Binding-site contacts:
Ligand atom C4 contacts residue ASN55 of chain 2.B at 3.9 Å.
Ligand atom C8 contacts residue GLY139 of chain 2.B at 4.0 Å.
Ligand atom C7 contacts residue CYS138 of chain 2.B at 4.4 Å (hydrophobic).
Ligand atom C1 contacts residue ASP140 of chain 2.B at 3.8 Å.
Ligand atom O6 contacts residue ASN55 of chain 2.B at 4.3 Å.
Ligand atom C1 contacts residue ASN55 of chain 2.B at 1.4 Å.
Ligand atom O3 contacts residue ASN55 of chain 2.B at 4.3 Å.
Ligand atom O7 contacts residue ASP140 of chain 2.B at 4.3 Å.
Ligand atom O7 contacts residue ASN55 of chain 2.B at 3.7 Å.
Ligand atom C3 contacts residue ASP140 of chain 2.B at 3.9 Å.
Ligand atom C8 contacts residue CYS138 of chain 2.B at 3.3 Å (hydrophobic).
Ligand atom C7 contacts residue GLY139 of chain 2.B at 4.3 Å.
Ligand atom C8 contacts residue ASP140 of chain 2.B at 3.0 Å.
Ligand atom C7 contacts residue ASN55 of chain 2.B at 3.3 Å.
Ligand atom C2 contacts residue ASP140 of chain 2.B at 3.5 Å.
Ligand atom C8 contacts residue ASN55 of chain 2.B at 4.4 Å.
Ligand atom N2 contacts residue ASP140 of chain 2.B at 2.4 Å (salt-bridge).
Ligand atom O5 contacts residue ASN55 of chain 2.B at 2.4 Å (h-bond).
Ligand atom C3 contacts residue ASN55 of chain 2.B at 3.4 Å.
Ligand atom C5 contacts residue ASN55 of chain 2.B at 3.6 Å.
Ligand atom C7 contacts residue ASP140 of chain 2.B at 3.1 Å.
Ligand atom C8 contacts residue GLN137 of chain 2.B at 3.4 Å.
Ligand atom C7 contacts residue GLN137 of chain 2.B at 4.3 Å.
Ligand atom C2 contacts residue ASN55 of chain 2.B at 2.0 Å.
Ligand atom C3 contacts residue GLY139 of chain 2.B at 4.5 Å.
Ligand atom O3 contacts residue GLY139 of chain 2.B at 3.9 Å.
Ligand atom N2 contacts residue ASN55 of chain 2.B at 2.5 Å (h-bond).

The small molecule below binds the protein below.
Small molecule (SMILES): CC(=O)N[C@@H]1[C@@H](O)[C@H](O)[C@@H](CO)O[C@H]1O

Sequence of chain 2.B:
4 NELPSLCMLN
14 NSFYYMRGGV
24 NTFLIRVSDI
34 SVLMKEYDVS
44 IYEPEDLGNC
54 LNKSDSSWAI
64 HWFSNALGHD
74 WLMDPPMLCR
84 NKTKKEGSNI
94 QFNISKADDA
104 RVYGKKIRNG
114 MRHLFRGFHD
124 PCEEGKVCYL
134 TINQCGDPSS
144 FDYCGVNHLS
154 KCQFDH